Sequence of chain 19.D:
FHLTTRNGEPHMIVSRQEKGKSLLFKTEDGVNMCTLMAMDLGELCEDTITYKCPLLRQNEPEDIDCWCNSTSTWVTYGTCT

Binding-site contacts:
Ligand atom O5 contacts residue NAG1 of chain 19.T at 2.5 Å (h-bond).
Ligand atom O2 contacts residue HIS2 of chain 19.D at 3.4 Å (h-bond).
Ligand atom C1 contacts residue NAG1 of chain 19.T at 1.7 Å.
Ligand atom C3 contacts residue BMA1 of chain 19.V at 2.5 Å.
Ligand atom O6 contacts residue NAG1 of chain 19.T at 4.5 Å.
Ligand atom C4 contacts residue BMA1 of chain 19.V at 3.6 Å.
Ligand atom C2 contacts residue NAG1 of chain 19.T at 2.9 Å.
Ligand atom O2 contacts residue NAG1 of chain 19.T at 3.4 Å (h-bond).
Ligand atom C3 contacts residue NAG1 of chain 19.T at 4.1 Å.
Ligand atom C2 contacts residue HIS2 of chain 19.D at 4.5 Å.
Ligand atom C2 contacts residue BMA1 of chain 19.V at 3.2 Å.
Ligand atom O2 contacts residue BMA1 of chain 19.V at 3.0 Å (h-bond).
Ligand atom C5 contacts residue NAG1 of chain 19.T at 3.8 Å.
Ligand atom O4 contacts residue BMA1 of chain 19.V at 4.0 Å.
Ligand atom O3 contacts residue BMA1 of chain 19.V at 1.1 Å.

A small-molecule ligand and the protein it binds are described below.
Small molecule (SMILES): OC[C@H]1O[C@@H](O)[C@@H](O)[C@@H](O)[C@@H]1O